The small molecule below binds the protein below.
Small molecule (SMILES): C[C@H](CCC(=O)O)[C@H]1CC[C@H]2[C@@H]3CC[C@@H]4C[C@H](O)CC[C@]4(C)[C@H]3C[C@H](O)[C@]12C

Sequence of chain 1.C:
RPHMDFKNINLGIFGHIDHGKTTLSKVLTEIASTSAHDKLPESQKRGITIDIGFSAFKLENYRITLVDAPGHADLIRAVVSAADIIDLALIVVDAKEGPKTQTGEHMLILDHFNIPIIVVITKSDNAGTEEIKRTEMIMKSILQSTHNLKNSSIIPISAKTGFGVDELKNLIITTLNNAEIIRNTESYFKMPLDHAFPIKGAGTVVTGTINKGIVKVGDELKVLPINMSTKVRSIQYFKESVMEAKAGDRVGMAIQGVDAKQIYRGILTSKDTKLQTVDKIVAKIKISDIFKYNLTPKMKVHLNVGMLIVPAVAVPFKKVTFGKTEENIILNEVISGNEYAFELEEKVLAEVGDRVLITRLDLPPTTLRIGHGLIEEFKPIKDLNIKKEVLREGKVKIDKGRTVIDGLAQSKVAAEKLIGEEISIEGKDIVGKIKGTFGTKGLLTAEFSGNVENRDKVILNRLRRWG

Binding-site contacts:
Ligand atom C20 contacts residue ILE61 of chain 1.C at 4.0 Å (hydrophobic).
Ligand atom C2 contacts residue GLN247 of chain 1.C at 3.7 Å.
Ligand atom C23 contacts residue PHE65 of chain 1.C at 4.0 Å (hydrophobic).
Ligand atom C11 contacts residue GLN247 of chain 1.C at 3.1 Å.
Ligand atom C10 contacts residue GLN247 of chain 1.C at 3.5 Å.
Ligand atom O3 contacts residue PHE65 of chain 1.C at 2.9 Å (h-bond).
Ligand atom C18 contacts residue VAL216 of chain 1.C at 3.6 Å (hydrophobic).
Ligand atom O3 contacts residue GLY64 of chain 1.C at 3.5 Å (h-bond).
Ligand atom O3 contacts residue SER66 of chain 1.C at 4.0 Å.
Ligand atom O3 contacts residue ILE63 of chain 1.C at 3.5 Å (h-bond).
Ligand atom C15 contacts residue ILE63 of chain 1.C at 3.6 Å (hydrophobic).
Ligand atom C20 contacts residue PHE208 of chain 1.C at 4.0 Å (hydrophobic).
Ligand atom C22 contacts residue ILE63 of chain 1.C at 3.9 Å (hydrophobic).
Ligand atom C21 contacts residue PHE65 of chain 1.C at 4.0 Å (hydrophobic).
Ligand atom C16 contacts residue PHE65 of chain 1.C at 3.7 Å (hydrophobic).
Ligand atom C21 contacts residue ILE63 of chain 1.C at 3.7 Å (hydrophobic).
Ligand atom C23 contacts residue ILE63 of chain 1.C at 4.0 Å (hydrophobic).
Ligand atom C23 contacts residue ILE61 of chain 1.C at 3.2 Å (hydrophobic).
Ligand atom C7 contacts residue VAL216 of chain 1.C at 3.8 Å (hydrophobic).
Ligand atom C15 contacts residue GLN247 of chain 1.C at 4.0 Å.
Ligand atom C16 contacts residue ILE63 of chain 1.C at 3.5 Å (hydrophobic).
Ligand atom O3 contacts residue ASP62 of chain 1.C at 3.6 Å.
Ligand atom C13 contacts residue GLN247 of chain 1.C at 3.8 Å.
Ligand atom C19 contacts residue ILE63 of chain 1.C at 4.0 Å (hydrophobic).
Ligand atom C8 contacts residue VAL216 of chain 1.C at 3.8 Å (hydrophobic).
Ligand atom C9 contacts residue GLN247 of chain 1.C at 3.6 Å.
Ligand atom C8 contacts residue GLY263 of chain 1.C at 3.9 Å.
Ligand atom C12 contacts residue GLN247 of chain 1.C at 3.9 Å.
Ligand atom O3 contacts residue ILE61 of chain 1.C at 4.0 Å.
Ligand atom O1 contacts residue GLN247 of chain 1.C at 2.8 Å (h-bond).
Ligand atom O4 contacts residue ILE61 of chain 1.C at 3.1 Å (h-bond).
Ligand atom C20 contacts residue ILE63 of chain 1.C at 3.9 Å (hydrophobic).
Ligand atom C22 contacts residue ILE61 of chain 1.C at 3.0 Å (hydrophobic).
Ligand atom C17 contacts residue GLN247 of chain 1.C at 4.0 Å.
Ligand atom C9 contacts residue VAL216 of chain 1.C at 4.1 Å (hydrophobic).
Ligand atom C8 contacts residue GLN247 of chain 1.C at 3.7 Å.
Ligand atom C19 contacts residue ILE61 of chain 1.C at 3.9 Å (hydrophobic).
Ligand atom O2 contacts residue SER245 of chain 1.C at 3.9 Å.
Ligand atom C7 contacts residue MET264 of chain 1.C at 4.0 Å (hydrophobic).
Ligand atom C8 contacts residue MET264 of chain 1.C at 4.0 Å (hydrophobic).